Sequence of chain 1.A:
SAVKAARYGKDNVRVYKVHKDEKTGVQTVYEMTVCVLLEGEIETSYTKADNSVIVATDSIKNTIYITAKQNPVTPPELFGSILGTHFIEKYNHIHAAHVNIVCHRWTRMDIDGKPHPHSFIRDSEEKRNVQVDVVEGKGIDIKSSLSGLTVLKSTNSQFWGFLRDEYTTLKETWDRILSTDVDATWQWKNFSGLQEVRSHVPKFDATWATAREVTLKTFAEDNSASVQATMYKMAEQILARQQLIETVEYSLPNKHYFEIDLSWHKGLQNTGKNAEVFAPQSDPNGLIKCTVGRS

Binding-site contacts:
Ligand atom O2 contacts residue SER227 of chain 1.A at 3.6 Å.
Ligand atom O2 contacts residue ARG177 of chain 1.A at 2.8 Å (salt-bridge).
Ligand atom C4 contacts residue ARG177 of chain 1.A at 3.8 Å.
Ligand atom O2 contacts residue VAL228 of chain 1.A at 2.9 Å (h-bond).
Ligand atom N8 contacts residue THR58 of chain 2.A at 3.2 Å (h-bond).
Ligand atom N3 contacts residue ARG177 of chain 1.A at 3.0 Å (salt-bridge).
Ligand atom O6 contacts residue ILE55 of chain 2.A at 3.5 Å.
Ligand atom O6 contacts residue PHE160 of chain 1.A at 4.0 Å.
Ligand atom C6 contacts residue GLN229 of chain 1.A at 3.7 Å.
Ligand atom C4 contacts residue ASN255 of chain 1.A at 3.8 Å.
Ligand atom N7 contacts residue ALA57 of chain 2.A at 3.5 Å.
Ligand atom O6 contacts residue THR58 of chain 2.A at 3.8 Å.
Ligand atom N9 contacts residue PHE160 of chain 1.A at 3.5 Å.
Ligand atom N7 contacts residue PHE160 of chain 1.A at 3.7 Å.
Ligand atom O6 contacts residue ILE289 of chain 1.A at 4.1 Å.
Ligand atom N1 contacts residue PHE160 of chain 1.A at 3.6 Å.
Ligand atom N8 contacts residue PHE160 of chain 1.A at 3.7 Å.
Ligand atom N7 contacts residue THR58 of chain 2.A at 2.8 Å (h-bond).
Ligand atom N9 contacts residue ARG177 of chain 1.A at 4.0 Å.
Ligand atom O6 contacts residue GLN229 of chain 1.A at 2.9 Å (h-bond).
Ligand atom N8 contacts residue ASP59 of chain 2.A at 3.8 Å.
Ligand atom N8 contacts residue LEU171 of chain 1.A at 3.8 Å.
Ligand atom N9 contacts residue LEU171 of chain 1.A at 4.0 Å.
Ligand atom C2 contacts residue ASN255 of chain 1.A at 3.9 Å.
Ligand atom O2 contacts residue PHE160 of chain 1.A at 3.9 Å.
Ligand atom N3 contacts residue PHE160 of chain 1.A at 3.7 Å.
Ligand atom C2 contacts residue PHE160 of chain 1.A at 3.7 Å (hydrophobic).
Ligand atom C2 contacts residue VAL228 of chain 1.A at 4.0 Å (hydrophobic).
Ligand atom C4 contacts residue PHE160 of chain 1.A at 3.4 Å (hydrophobic).
Ligand atom C2 contacts residue GLN229 of chain 1.A at 3.9 Å.
Ligand atom O2 contacts residue GLN229 of chain 1.A at 3.8 Å.
Ligand atom C2 contacts residue ARG177 of chain 1.A at 3.5 Å.
Ligand atom N3 contacts residue ASN255 of chain 1.A at 3.4 Å (h-bond).
Ligand atom C6 contacts residue PHE160 of chain 1.A at 3.5 Å (hydrophobic).
Ligand atom C5 contacts residue THR58 of chain 2.A at 3.9 Å.
Ligand atom O6 contacts residue TYR9 of chain 2.A at 3.9 Å.
Ligand atom C5 contacts residue PHE160 of chain 1.A at 3.4 Å (hydrophobic).
Ligand atom N1 contacts residue GLN229 of chain 1.A at 3.0 Å (h-bond).
Ligand atom N8 contacts residue ALA57 of chain 2.A at 3.8 Å.
Ligand atom N9 contacts residue THR58 of chain 2.A at 4.0 Å.

The protein below binds the small molecule below.
Small molecule (SMILES): O=c1[nH]c(=O)c2nn[nH]c2[nH]1

Sequence of chain 2.A:
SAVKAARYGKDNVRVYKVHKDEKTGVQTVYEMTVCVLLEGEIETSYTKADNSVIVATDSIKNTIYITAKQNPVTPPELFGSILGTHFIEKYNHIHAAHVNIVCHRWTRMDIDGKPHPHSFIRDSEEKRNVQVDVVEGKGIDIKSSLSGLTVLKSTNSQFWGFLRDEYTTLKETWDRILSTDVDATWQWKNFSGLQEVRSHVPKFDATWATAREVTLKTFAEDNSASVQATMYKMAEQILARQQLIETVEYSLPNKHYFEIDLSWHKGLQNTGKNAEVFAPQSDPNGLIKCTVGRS